This small molecule binds to this protein.
Small molecule (SMILES): CC(=O)N[C@H]1[C@H](O[C@H]2[C@H](O)[C@@H](NC(C)=O)CO[C@@H]2CO)O[C@H](CO)[C@@H](O)[C@@H]1O

Sequence of chain 1.C:
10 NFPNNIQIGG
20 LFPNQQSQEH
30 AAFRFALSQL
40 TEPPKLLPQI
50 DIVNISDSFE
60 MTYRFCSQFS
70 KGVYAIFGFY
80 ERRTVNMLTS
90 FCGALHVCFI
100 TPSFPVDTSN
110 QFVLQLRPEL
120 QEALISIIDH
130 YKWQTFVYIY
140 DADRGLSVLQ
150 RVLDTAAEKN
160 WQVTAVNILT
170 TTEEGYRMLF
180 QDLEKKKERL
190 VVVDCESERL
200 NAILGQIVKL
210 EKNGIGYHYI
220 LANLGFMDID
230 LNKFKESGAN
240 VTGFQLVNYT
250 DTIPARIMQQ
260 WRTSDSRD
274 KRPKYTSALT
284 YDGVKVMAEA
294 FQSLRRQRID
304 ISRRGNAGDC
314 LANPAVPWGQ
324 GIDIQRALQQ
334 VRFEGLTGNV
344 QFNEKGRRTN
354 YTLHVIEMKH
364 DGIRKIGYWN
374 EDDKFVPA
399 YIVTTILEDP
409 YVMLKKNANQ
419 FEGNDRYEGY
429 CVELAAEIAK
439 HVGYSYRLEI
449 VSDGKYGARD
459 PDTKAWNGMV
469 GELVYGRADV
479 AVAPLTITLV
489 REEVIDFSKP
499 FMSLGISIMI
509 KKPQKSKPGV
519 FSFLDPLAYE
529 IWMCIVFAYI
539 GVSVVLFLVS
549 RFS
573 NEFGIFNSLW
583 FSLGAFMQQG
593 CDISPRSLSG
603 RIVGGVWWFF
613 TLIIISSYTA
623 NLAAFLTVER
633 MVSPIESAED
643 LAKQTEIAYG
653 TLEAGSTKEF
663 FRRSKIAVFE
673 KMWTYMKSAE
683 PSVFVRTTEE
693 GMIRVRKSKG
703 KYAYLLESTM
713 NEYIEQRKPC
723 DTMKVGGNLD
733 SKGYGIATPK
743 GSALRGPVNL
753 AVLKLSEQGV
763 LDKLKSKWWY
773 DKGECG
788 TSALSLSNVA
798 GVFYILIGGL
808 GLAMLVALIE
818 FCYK

Binding-site contacts:
Ligand atom N2 contacts residue ASN353 of chain 1.C at 3.2 Å (h-bond).
Ligand atom O7 contacts residue ASN353 of chain 1.C at 3.8 Å.
Ligand atom O5 contacts residue ASN353 of chain 1.C at 1.5 Å (h-bond).
Ligand atom C2 contacts residue ASN353 of chain 1.C at 2.5 Å.
Ligand atom C3 contacts residue ASN353 of chain 1.C at 3.6 Å.
Ligand atom C7 contacts residue ASN353 of chain 1.C at 3.5 Å.
Ligand atom C5 contacts residue ASN353 of chain 1.C at 2.9 Å.
Ligand atom C1 contacts residue ASN353 of chain 1.C at 1.4 Å.
Ligand atom C6 contacts residue ASN353 of chain 1.C at 3.8 Å.
Ligand atom C4 contacts residue ASN353 of chain 1.C at 3.7 Å.
Ligand atom C8 contacts residue ASN353 of chain 1.C at 4.1 Å.